Sequence of chain 1.C:
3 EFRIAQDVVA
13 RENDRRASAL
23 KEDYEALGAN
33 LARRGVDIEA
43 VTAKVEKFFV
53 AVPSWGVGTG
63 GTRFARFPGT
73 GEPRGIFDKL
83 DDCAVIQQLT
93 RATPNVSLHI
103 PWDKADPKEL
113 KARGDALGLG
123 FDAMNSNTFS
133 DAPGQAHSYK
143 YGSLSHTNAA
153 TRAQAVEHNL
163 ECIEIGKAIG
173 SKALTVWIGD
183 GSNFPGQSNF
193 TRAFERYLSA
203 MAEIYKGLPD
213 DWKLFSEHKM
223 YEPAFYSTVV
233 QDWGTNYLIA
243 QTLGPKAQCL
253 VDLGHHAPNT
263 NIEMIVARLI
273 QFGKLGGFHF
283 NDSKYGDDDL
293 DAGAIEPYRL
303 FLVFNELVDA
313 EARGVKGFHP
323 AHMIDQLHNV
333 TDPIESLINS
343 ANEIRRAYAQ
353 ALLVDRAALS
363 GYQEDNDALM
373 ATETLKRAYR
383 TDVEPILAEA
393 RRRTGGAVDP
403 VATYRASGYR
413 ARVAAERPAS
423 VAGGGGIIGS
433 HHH

Sequence of chain 1.D:
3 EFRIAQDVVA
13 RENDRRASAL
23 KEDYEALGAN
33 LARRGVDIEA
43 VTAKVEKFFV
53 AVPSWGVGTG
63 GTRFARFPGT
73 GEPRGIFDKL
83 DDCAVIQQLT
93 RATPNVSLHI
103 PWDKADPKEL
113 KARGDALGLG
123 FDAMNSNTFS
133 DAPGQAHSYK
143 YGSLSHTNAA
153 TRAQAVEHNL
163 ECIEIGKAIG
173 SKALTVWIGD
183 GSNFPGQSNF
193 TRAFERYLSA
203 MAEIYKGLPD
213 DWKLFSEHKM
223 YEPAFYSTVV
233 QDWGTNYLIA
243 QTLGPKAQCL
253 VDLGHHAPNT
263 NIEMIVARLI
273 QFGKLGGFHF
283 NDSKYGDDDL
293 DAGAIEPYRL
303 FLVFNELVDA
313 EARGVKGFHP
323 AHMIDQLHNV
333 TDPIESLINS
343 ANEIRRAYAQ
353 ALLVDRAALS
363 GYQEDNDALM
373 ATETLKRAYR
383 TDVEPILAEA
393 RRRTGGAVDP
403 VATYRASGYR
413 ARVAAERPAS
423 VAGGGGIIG

Binding-site contacts:
Ligand atom C4 contacts residue TRP179 of chain 1.D at 4.0 Å (hydrophobic).
Ligand atom C2 contacts residue MN1 of chain 1.N at 3.1 Å.
Ligand atom C6 contacts residue TRP57 of chain 1.D at 3.4 Å (hydrophobic).
Ligand atom O2 contacts residue ASP254 of chain 1.D at 3.1 Å (salt-bridge).
Ligand atom O1 contacts residue PHE66 of chain 1.C at 3.5 Å.
Ligand atom C3 contacts residue ASP327 of chain 1.D at 3.7 Å.
Ligand atom O5 contacts residue HIS101 of chain 1.D at 2.7 Å (h-bond).
Ligand atom C1 contacts residue MN1 of chain 1.O at 2.7 Å.
Ligand atom O1 contacts residue MN1 of chain 1.O at 2.1 Å.
Ligand atom O2 contacts residue ASP327 of chain 1.D at 2.8 Å (salt-bridge).
Ligand atom C1 contacts residue LYS221 of chain 1.D at 3.8 Å.
Ligand atom O1 contacts residue TRP179 of chain 1.D at 3.7 Å.
Ligand atom C2 contacts residue HIS257 of chain 1.D at 3.3 Å.
Ligand atom O2 contacts residue MN1 of chain 1.O at 2.1 Å.
Ligand atom O3 contacts residue ASP327 of chain 1.D at 3.1 Å (salt-bridge).
Ligand atom O2 contacts residue GLU219 of chain 1.D at 3.1 Å (salt-bridge).
Ligand atom O2 contacts residue HIS257 of chain 1.D at 3.0 Å (h-bond).
Ligand atom O1 contacts residue LYS221 of chain 1.D at 2.7 Å (salt-bridge).
Ligand atom O3 contacts residue HIS281 of chain 1.D at 3.2 Å.
Ligand atom C2 contacts residue TRP179 of chain 1.D at 3.7 Å (hydrophobic).
Ligand atom O2 contacts residue MN1 of chain 1.N at 2.2 Å.
Ligand atom C3 contacts residue GLU219 of chain 1.D at 3.4 Å.
Ligand atom O1 contacts residue ASP289 of chain 1.D at 3.1 Å (salt-bridge).
Ligand atom O4 contacts residue ASP327 of chain 1.D at 2.9 Å (salt-bridge).
Ligand atom O4 contacts residue MN1 of chain 1.N at 3.8 Å.
Ligand atom C5 contacts residue HIS101 of chain 1.D at 3.5 Å.
Ligand atom C6 contacts residue HIS101 of chain 1.D at 3.4 Å.
Ligand atom C1 contacts residue TRP179 of chain 1.D at 3.5 Å (hydrophobic).
Ligand atom O4 contacts residue MN1 of chain 1.O at 3.9 Å.
Ligand atom C3 contacts residue TRP179 of chain 1.D at 3.6 Å (hydrophobic).
Ligand atom O3 contacts residue GLU219 of chain 1.D at 2.6 Å (salt-bridge).
Ligand atom C2 contacts residue MN1 of chain 1.O at 2.9 Å.
Ligand atom C1 contacts residue HIS257 of chain 1.D at 3.9 Å.
Ligand atom C2 contacts residue ASP327 of chain 1.D at 3.8 Å.
Ligand atom C3 contacts residue MN1 of chain 1.N at 3.2 Å.
Ligand atom O3 contacts residue MN1 of chain 1.N at 2.4 Å.
Ligand atom C4 contacts residue ASP327 of chain 1.D at 3.7 Å.
Ligand atom C1 contacts residue PHE66 of chain 1.C at 3.8 Å (hydrophobic).
Ligand atom O1 contacts residue HIS257 of chain 1.D at 3.3 Å (h-bond).
Ligand atom C2 contacts residue GLU219 of chain 1.D at 3.4 Å.

This protein binds this small molecule.
Small molecule (SMILES): C[C@H](O)[C@H](O)[C@@H](O)[C@@H](O)C=O